The protein below binds the small molecule below.
Small molecule (SMILES): Cc1cc(=O)n(C)c2cc(N3C(=O)CC[C@H](NC(=O)OC(C)(C)C)[C@H]3c3ccccc3)ccc12

Binding-site contacts:
Ligand atom OAL contacts residue ASN89 of chain 1.B at 2.9 Å (h-bond).
Ligand atom CAO contacts residue TYR95 of chain 1.B at 3.9 Å (hydrophobic).
Ligand atom CAE contacts residue TYR95 of chain 1.B at 3.5 Å (hydrophobic).
Ligand atom CAQ contacts residue GLY32 of chain 1.B at 3.5 Å.
Ligand atom CAI contacts residue ASN89 of chain 1.B at 3.3 Å.
Ligand atom CAF contacts residue ILE42 of chain 1.B at 3.8 Å (hydrophobic).
Ligand atom CAQ contacts residue HIS31 of chain 1.B at 3.5 Å.
Ligand atom CBB contacts residue GLY32 of chain 1.B at 3.9 Å.
Ligand atom CBE contacts residue PHE36 of chain 1.B at 4.0 Å (hydrophobic).
Ligand atom CAS contacts residue GLY32 of chain 1.B at 3.9 Å.
Ligand atom CAW contacts residue VAL38 of chain 1.B at 3.9 Å (hydrophobic).
Ligand atom NBA contacts residue GLY32 of chain 1.B at 2.9 Å (h-bond).
Ligand atom NAG contacts residue TYR95 of chain 1.B at 3.7 Å.
Ligand atom CAW contacts residue PHE36 of chain 1.B at 3.6 Å (hydrophobic).
Ligand atom CAW contacts residue PRO37 of chain 1.B at 3.2 Å (hydrophobic).
Ligand atom CAH contacts residue TYR95 of chain 1.B at 3.9 Å (hydrophobic).
Ligand atom CAH contacts residue ASN89 of chain 1.B at 3.6 Å.
Ligand atom CAA contacts residue TYR95 of chain 1.B at 3.1 Å (hydrophobic).
Ligand atom CAC contacts residue TYR95 of chain 1.B at 3.4 Å (hydrophobic).
Ligand atom CAM contacts residue PHE34 of chain 1.B at 3.7 Å (hydrophobic).
Ligand atom CAS contacts residue PHE33 of chain 1.B at 3.8 Å (hydrophobic).
Ligand atom CAM contacts residue VAL38 of chain 1.B at 3.8 Å (hydrophobic).
Ligand atom CAM contacts residue PHE33 of chain 1.B at 3.2 Å (hydrophobic).
Ligand atom CAV contacts residue PHE36 of chain 1.B at 3.9 Å (hydrophobic).
Ligand atom CAY contacts residue ILE42 of chain 1.B at 3.8 Å (hydrophobic).
Ligand atom CAX contacts residue PRO37 of chain 1.B at 3.6 Å (hydrophobic).
Ligand atom CAA contacts residue ILE42 of chain 1.B at 3.7 Å (hydrophobic).
Ligand atom CAK contacts residue ILE42 of chain 1.B at 3.7 Å (hydrophobic).
Ligand atom CAV contacts residue PHE33 of chain 1.B at 3.8 Å (hydrophobic).
Ligand atom CAB contacts residue TYR95 of chain 1.B at 3.6 Å (hydrophobic).
Ligand atom CAR contacts residue GLY32 of chain 1.B at 3.7 Å.
Ligand atom CAK contacts residue ALA43 of chain 1.B at 3.8 Å (hydrophobic).
Ligand atom OBH contacts residue GLY32 of chain 1.B at 3.9 Å.
Ligand atom OAT contacts residue TYR95 of chain 1.B at 2.8 Å (h-bond).
Ligand atom CAD contacts residue TYR95 of chain 1.B at 3.4 Å (hydrophobic).
Ligand atom CAF contacts residue TYR95 of chain 1.B at 3.2 Å (hydrophobic).
Ligand atom CAJ contacts residue TYR95 of chain 1.B at 3.8 Å (hydrophobic).
Ligand atom OBH contacts residue PHE36 of chain 1.B at 3.3 Å.
Ligand atom NAG contacts residue VAL38 of chain 1.B at 4.0 Å.
Ligand atom CAC contacts residue PHE33 of chain 1.B at 3.5 Å (hydrophobic).

Sequence of chain 1.B:
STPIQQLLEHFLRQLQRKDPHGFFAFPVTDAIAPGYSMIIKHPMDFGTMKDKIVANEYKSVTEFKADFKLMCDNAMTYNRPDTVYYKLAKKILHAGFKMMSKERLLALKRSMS